The small molecule below binds the protein below.
Small molecule (SMILES): CC(=O)N[C@H]1[C@H](O[C@H]2[C@H](O)[C@@H](NC(C)=O)CO[C@@H]2CO)O[C@H](CO)[C@@H](O)[C@@H]1O

Binding-site contacts:
Ligand atom C1 contacts residue ASN38 of chain 1.C at 1.4 Å.
Ligand atom C1 contacts residue PRO36 of chain 1.C at 4.0 Å (hydrophobic).
Ligand atom C8 contacts residue PRO36 of chain 1.C at 2.9 Å (hydrophobic).
Ligand atom C4 contacts residue ASN38 of chain 1.C at 4.3 Å.
Ligand atom C8 contacts residue PRO35 of chain 1.C at 3.6 Å (hydrophobic).
Ligand atom N2 contacts residue ASN38 of chain 1.C at 2.9 Å (h-bond).
Ligand atom C7 contacts residue PRO36 of chain 1.C at 4.0 Å (hydrophobic).
Ligand atom C5 contacts residue ASN38 of chain 1.C at 3.7 Å.
Ligand atom O5 contacts residue ASN38 of chain 1.C at 2.4 Å (h-bond).
Ligand atom C7 contacts residue ASN38 of chain 1.C at 3.4 Å.
Ligand atom O7 contacts residue ASN31 of chain 1.C at 4.0 Å.
Ligand atom C2 contacts residue ASN38 of chain 1.C at 2.5 Å.
Ligand atom C3 contacts residue ASN38 of chain 1.C at 3.8 Å.
Ligand atom C8 contacts residue ASN38 of chain 1.C at 3.8 Å.
Ligand atom O7 contacts residue ASN38 of chain 1.C at 4.3 Å.

Sequence of chain 1.C:
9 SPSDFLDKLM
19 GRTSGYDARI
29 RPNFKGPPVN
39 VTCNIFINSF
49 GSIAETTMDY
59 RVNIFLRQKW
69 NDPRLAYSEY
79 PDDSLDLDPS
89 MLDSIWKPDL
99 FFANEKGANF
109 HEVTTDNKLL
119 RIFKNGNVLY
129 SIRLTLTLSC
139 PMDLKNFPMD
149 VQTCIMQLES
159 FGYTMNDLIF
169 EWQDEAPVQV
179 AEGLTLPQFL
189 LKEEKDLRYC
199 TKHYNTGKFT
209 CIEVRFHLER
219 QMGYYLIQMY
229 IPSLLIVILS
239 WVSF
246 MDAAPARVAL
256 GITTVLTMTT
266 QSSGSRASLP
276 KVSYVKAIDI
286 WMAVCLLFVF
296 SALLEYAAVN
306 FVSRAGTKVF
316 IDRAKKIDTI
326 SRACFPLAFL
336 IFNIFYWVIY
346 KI